Binding-site contacts:
Ligand atom O7 contacts residue ASN1134 of chain 1.D at 3.2 Å (h-bond).
Ligand atom C2 contacts residue ASN1134 of chain 1.D at 2.5 Å.
Ligand atom C3 contacts residue ASN1134 of chain 1.D at 3.8 Å.
Ligand atom N2 contacts residue ASN1134 of chain 1.D at 2.9 Å (h-bond).
Ligand atom C5 contacts residue ASN1134 of chain 1.D at 3.7 Å.
Ligand atom C7 contacts residue ASN1134 of chain 1.D at 3.2 Å.
Ligand atom C8 contacts residue ASN1134 of chain 1.D at 4.4 Å.
Ligand atom C1 contacts residue ASN1134 of chain 1.D at 1.4 Å.
Ligand atom C4 contacts residue ASN1134 of chain 1.D at 4.2 Å.
Ligand atom C8 contacts residue ILE1132 of chain 1.D at 4.0 Å (hydrophobic).
Ligand atom O5 contacts residue ASN1134 of chain 1.D at 2.4 Å (h-bond).

Sequence of chain 1.D:
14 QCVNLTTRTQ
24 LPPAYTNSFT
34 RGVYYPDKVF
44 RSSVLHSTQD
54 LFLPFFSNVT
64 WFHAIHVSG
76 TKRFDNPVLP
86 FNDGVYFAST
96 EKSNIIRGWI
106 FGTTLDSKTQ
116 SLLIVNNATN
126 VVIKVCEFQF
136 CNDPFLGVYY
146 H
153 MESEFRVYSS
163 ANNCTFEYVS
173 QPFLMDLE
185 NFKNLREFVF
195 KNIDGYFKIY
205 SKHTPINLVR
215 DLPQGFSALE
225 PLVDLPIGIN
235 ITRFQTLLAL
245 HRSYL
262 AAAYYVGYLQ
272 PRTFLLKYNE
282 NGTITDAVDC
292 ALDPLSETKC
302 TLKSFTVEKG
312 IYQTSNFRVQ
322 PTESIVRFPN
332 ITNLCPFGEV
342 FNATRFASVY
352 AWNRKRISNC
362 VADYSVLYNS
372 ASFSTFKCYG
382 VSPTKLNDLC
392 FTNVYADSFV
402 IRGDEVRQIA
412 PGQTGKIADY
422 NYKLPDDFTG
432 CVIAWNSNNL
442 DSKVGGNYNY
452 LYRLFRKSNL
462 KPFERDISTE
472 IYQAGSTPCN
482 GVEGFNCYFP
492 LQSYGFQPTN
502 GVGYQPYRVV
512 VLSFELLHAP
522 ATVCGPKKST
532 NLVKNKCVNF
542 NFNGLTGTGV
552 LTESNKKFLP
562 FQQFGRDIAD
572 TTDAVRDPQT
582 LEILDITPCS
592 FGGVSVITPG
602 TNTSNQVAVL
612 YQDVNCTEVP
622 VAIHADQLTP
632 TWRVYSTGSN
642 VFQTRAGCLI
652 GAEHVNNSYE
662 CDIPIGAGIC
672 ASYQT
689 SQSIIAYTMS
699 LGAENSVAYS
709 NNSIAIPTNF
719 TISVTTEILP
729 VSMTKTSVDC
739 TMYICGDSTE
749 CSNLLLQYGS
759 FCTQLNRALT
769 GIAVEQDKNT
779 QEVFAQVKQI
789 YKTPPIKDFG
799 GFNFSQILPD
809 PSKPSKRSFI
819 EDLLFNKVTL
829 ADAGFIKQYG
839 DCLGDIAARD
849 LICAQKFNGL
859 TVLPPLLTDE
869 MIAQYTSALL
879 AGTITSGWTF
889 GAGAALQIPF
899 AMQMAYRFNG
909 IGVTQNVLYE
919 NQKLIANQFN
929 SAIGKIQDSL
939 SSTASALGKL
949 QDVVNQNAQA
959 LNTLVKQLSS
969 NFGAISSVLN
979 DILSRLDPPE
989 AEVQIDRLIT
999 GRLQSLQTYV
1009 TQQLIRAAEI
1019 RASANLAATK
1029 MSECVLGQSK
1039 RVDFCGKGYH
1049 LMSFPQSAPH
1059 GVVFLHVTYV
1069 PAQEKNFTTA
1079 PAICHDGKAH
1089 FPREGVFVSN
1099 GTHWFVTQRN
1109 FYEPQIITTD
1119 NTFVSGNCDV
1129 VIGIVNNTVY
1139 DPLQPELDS

This protein binds this small molecule.
Small molecule (SMILES): CC(=O)N[C@H]1[C@H](O[C@H]2[C@H](O)[C@@H](NC(C)=O)CO[C@@H]2CO)O[C@H](CO)[C@@H](O)[C@@H]1O